Binding-site contacts:
Ligand atom C3 contacts residue ASN105 of chain 26.E at 3.8 Å.
Ligand atom C1 contacts residue ASN105 of chain 26.E at 1.4 Å.
Ligand atom O6 contacts residue ALA96 of chain 26.E at 4.3 Å.
Ligand atom C5 contacts residue ASN105 of chain 26.E at 3.6 Å.
Ligand atom O7 contacts residue ASN105 of chain 26.E at 4.0 Å.
Ligand atom O6 contacts residue VAL95 of chain 26.E at 2.9 Å (h-bond).
Ligand atom O5 contacts residue VAL95 of chain 26.E at 4.5 Å.
Ligand atom N2 contacts residue ASN105 of chain 26.E at 2.9 Å (h-bond).
Ligand atom C8 contacts residue TYR50 of chain 26.E at 4.1 Å (hydrophobic).
Ligand atom O5 contacts residue ASN105 of chain 26.E at 2.4 Å (h-bond).
Ligand atom C6 contacts residue VAL95 of chain 26.E at 3.6 Å (hydrophobic).
Ligand atom O5 contacts residue ALA96 of chain 26.E at 4.5 Å.
Ligand atom C2 contacts residue ASN105 of chain 26.E at 2.5 Å.
Ligand atom C8 contacts residue PRO48 of chain 26.E at 4.4 Å (hydrophobic).
Ligand atom C7 contacts residue ASN105 of chain 26.E at 3.6 Å.
Ligand atom C5 contacts residue VAL95 of chain 26.E at 4.5 Å (hydrophobic).
Ligand atom C4 contacts residue ASN105 of chain 26.E at 4.3 Å.

Sequence of chain 26.E:
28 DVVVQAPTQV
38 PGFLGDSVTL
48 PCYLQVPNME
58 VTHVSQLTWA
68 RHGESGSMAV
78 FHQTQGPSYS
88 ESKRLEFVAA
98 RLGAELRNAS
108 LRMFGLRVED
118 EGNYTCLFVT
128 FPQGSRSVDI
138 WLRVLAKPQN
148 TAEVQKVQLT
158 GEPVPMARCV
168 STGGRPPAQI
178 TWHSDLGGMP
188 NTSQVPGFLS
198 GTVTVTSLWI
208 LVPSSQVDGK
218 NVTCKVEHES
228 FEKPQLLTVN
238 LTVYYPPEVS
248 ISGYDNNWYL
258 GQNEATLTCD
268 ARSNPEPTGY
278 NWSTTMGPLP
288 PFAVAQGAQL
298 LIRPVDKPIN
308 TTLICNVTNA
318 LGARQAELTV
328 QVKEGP

This small molecule binds to this protein.
Small molecule (SMILES): CC(=O)N[C@H]1[C@H](O[C@H]2[C@H](O)[C@@H](NC(C)=O)CO[C@@H]2CO)O[C@H](CO)[C@@H](O[C@@H]2O[C@H](CO)[C@@H](O)[C@H](O)[C@@H]2O)[C@@H]1O